Binding-site contacts:
Ligand atom OXT contacts residue VAL209 of chain 1.A at 3.4 Å (h-bond).
Ligand atom CB contacts residue VAL88 of chain 1.A at 3.1 Å (hydrophobic).
Ligand atom CB contacts residue HIS45 of chain 1.A at 3.7 Å.
Ligand atom CG contacts residue GLN185 of chain 1.A at 3.8 Å.
Ligand atom N contacts residue ARG211 of chain 1.A at 3.6 Å.
Ligand atom CA contacts residue VAL209 of chain 1.A at 3.7 Å (hydrophobic).
Ligand atom OXT contacts residue ARG211 of chain 1.A at 3.5 Å (salt-bridge).
Ligand atom N contacts residue VAL209 of chain 1.A at 3.0 Å (h-bond).
Ligand atom O contacts residue CYS184 of chain 1.A at 3.8 Å.
Ligand atom CH3 contacts residue PHE208 of chain 1.A at 4.1 Å (hydrophobic).
Ligand atom N contacts residue GLN185 of chain 1.A at 3.6 Å.
Ligand atom N contacts residue SER188 of chain 1.A at 3.3 Å (h-bond).
Ligand atom CH3 contacts residue SER188 of chain 1.A at 3.0 Å.
Ligand atom O contacts residue ARG211 of chain 1.A at 3.9 Å.
Ligand atom CB contacts residue PHE208 of chain 1.A at 3.8 Å (hydrophobic).
Ligand atom O contacts residue VAL209 of chain 1.A at 3.0 Å (h-bond).
Ligand atom C contacts residue GLN185 of chain 1.A at 3.9 Å.
Ligand atom O contacts residue GLN185 of chain 1.A at 2.8 Å (h-bond).
Ligand atom C contacts residue GLN185 of chain 1.A at 4.0 Å.
Ligand atom CA contacts residue VAL209 of chain 1.A at 4.0 Å (hydrophobic).
Ligand atom O contacts residue PHE208 of chain 1.A at 3.2 Å.
Ligand atom CD contacts residue GLN185 of chain 1.A at 3.4 Å.
Ligand atom CB contacts residue ALA4 of chain 1.C at 4.0 Å (hydrophobic).
Ligand atom C contacts residue SER207 of chain 1.A at 4.0 Å.
Ligand atom CH3 contacts residue SER207 of chain 1.A at 3.8 Å.
Ligand atom N contacts residue HIS45 of chain 1.A at 3.9 Å.
Ligand atom CB contacts residue SER207 of chain 1.A at 3.9 Å.
Ligand atom N contacts residue SER207 of chain 1.A at 3.2 Å (h-bond).
Ligand atom CA contacts residue ALA4 of chain 1.C at 3.8 Å (hydrophobic).
Ligand atom CB contacts residue ARG211 of chain 1.A at 4.0 Å.
Ligand atom C contacts residue ARG211 of chain 1.A at 3.8 Å.
Ligand atom O contacts residue VAL209 of chain 1.A at 3.9 Å.
Ligand atom CH3 contacts residue CYS184 of chain 1.A at 3.8 Å (hydrophobic).
Ligand atom N contacts residue ALA4 of chain 1.C at 3.7 Å.
Ligand atom C contacts residue SER188 of chain 1.A at 3.2 Å.
Ligand atom CA contacts residue ARG211 of chain 1.A at 4.0 Å.
Ligand atom CH3 contacts residue THR206 of chain 1.A at 4.0 Å.
Ligand atom C contacts residue ARG211 of chain 1.A at 3.8 Å.
Ligand atom C contacts residue VAL209 of chain 1.A at 3.8 Å (hydrophobic).
Ligand atom N contacts residue PHE208 of chain 1.A at 3.9 Å.

Sequence of chain 1.A:
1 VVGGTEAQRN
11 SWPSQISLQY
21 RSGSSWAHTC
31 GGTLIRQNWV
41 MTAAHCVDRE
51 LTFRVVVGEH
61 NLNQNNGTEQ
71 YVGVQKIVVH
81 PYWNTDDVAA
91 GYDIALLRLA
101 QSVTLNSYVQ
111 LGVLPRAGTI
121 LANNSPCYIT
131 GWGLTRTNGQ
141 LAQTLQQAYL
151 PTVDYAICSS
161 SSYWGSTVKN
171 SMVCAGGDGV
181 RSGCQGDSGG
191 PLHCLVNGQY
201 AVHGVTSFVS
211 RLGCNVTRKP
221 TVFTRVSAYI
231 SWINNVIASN

Sequence of chain 1.C:
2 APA

A protein and the small-molecule ligand that binds it are described below.
Small molecule (SMILES): CC(=O)N[C@@H](C)C(=O)N1C=CC[C@H]1C(=O)N[C@@H](C)C(=O)O